Binding-site contacts:
Ligand atom C7 contacts residue ASN351 of chain 1.A at 3.5 Å.
Ligand atom C5 contacts residue ASN239 of chain 1.A at 3.7 Å.
Ligand atom C8 contacts residue LEU238 of chain 1.A at 4.0 Å (hydrophobic).
Ligand atom C7 contacts residue ASN239 of chain 1.A at 3.7 Å.
Ligand atom C8 contacts residue PHE350 of chain 1.A at 4.4 Å (hydrophobic).
Ligand atom O6 contacts residue CYS352 of chain 1.A at 4.0 Å.
Ligand atom C3 contacts residue LYS406 of chain 1.A at 4.0 Å.
Ligand atom C1 contacts residue SER407 of chain 1.A at 4.0 Å.
Ligand atom C5 contacts residue LYS406 of chain 1.A at 3.6 Å.
Ligand atom O4 contacts residue ARG281 of chain 1.A at 3.8 Å.
Ligand atom C4 contacts residue ASN239 of chain 1.A at 4.2 Å.
Ligand atom O3 contacts residue CYS405 of chain 1.A at 3.7 Å.
Ligand atom O7 contacts residue ASN351 of chain 1.A at 3.3 Å (h-bond).
Ligand atom C3 contacts residue CYS405 of chain 1.A at 4.5 Å (hydrophobic).
Ligand atom O7 contacts residue PRO189 of chain 1.A at 4.2 Å.
Ligand atom O7 contacts residue THR404 of chain 1.A at 4.3 Å.
Ligand atom C4 contacts residue LYS406 of chain 1.A at 4.1 Å.
Ligand atom O5 contacts residue ASN239 of chain 1.A at 2.4 Å (h-bond).
Ligand atom O5 contacts residue LYS406 of chain 1.A at 4.4 Å.
Ligand atom C3 contacts residue ASN239 of chain 1.A at 3.7 Å.
Ligand atom O3 contacts residue PRO183 of chain 1.A at 3.6 Å (h-bond).
Ligand atom C8 contacts residue LYS406 of chain 1.A at 4.1 Å.
Ligand atom C8 contacts residue ASN351 of chain 1.A at 3.1 Å.
Ligand atom C2 contacts residue SER407 of chain 1.A at 4.4 Å.
Ligand atom O6 contacts residue GLY353 of chain 1.A at 4.1 Å.
Ligand atom O7 contacts residue LYS406 of chain 1.A at 3.1 Å (salt-bridge).
Ligand atom C2 contacts residue ASN239 of chain 1.A at 2.4 Å.
Ligand atom C1 contacts residue LYS406 of chain 1.A at 4.3 Å.
Ligand atom C6 contacts residue GLY353 of chain 1.A at 4.3 Å.
Ligand atom C7 contacts residue LYS406 of chain 1.A at 4.0 Å.
Ligand atom O4 contacts residue LYS406 of chain 1.A at 4.0 Å.
Ligand atom C6 contacts residue LYS406 of chain 1.A at 4.5 Å.
Ligand atom C1 contacts residue ASN239 of chain 1.A at 1.5 Å.
Ligand atom O6 contacts residue ARG281 of chain 1.A at 4.3 Å.
Ligand atom N2 contacts residue ASN239 of chain 1.A at 2.8 Å (h-bond).
Ligand atom O6 contacts residue THR186 of chain 1.A at 3.9 Å.
Ligand atom O7 contacts residue ASN239 of chain 1.A at 4.1 Å.
Ligand atom O7 contacts residue CYS405 of chain 1.A at 4.1 Å.
Ligand atom C6 contacts residue THR186 of chain 1.A at 4.1 Å.
Ligand atom N2 contacts residue SER407 of chain 1.A at 3.9 Å.

A small-molecule ligand and the protein it binds are described below.
Small molecule (SMILES): CC(=O)N[C@H]1[C@H](O[C@H]2[C@H](O)[C@@H](NC(C)=O)CO[C@@H]2CO)O[C@H](CO)[C@@H](O[C@@H]2O[C@H](CO[C@H]3O[C@H](CO)[C@@H](O)[C@H](O[C@H]4O[C@H](CO)[C@@H](O)[C@H](O)[C@@H]4O)[C@@H]3O)[C@@H](O)[C@H](O[C@H]3O[C@H](CO)[C@@H](O)[C@H](O)[C@@H]3O[C@H]3O[C@H](CO)[C@@H](O)[C@H](O)[C@@H]3O)[C@@H]2O)[C@@H]1O

Sequence of chain 1.A:
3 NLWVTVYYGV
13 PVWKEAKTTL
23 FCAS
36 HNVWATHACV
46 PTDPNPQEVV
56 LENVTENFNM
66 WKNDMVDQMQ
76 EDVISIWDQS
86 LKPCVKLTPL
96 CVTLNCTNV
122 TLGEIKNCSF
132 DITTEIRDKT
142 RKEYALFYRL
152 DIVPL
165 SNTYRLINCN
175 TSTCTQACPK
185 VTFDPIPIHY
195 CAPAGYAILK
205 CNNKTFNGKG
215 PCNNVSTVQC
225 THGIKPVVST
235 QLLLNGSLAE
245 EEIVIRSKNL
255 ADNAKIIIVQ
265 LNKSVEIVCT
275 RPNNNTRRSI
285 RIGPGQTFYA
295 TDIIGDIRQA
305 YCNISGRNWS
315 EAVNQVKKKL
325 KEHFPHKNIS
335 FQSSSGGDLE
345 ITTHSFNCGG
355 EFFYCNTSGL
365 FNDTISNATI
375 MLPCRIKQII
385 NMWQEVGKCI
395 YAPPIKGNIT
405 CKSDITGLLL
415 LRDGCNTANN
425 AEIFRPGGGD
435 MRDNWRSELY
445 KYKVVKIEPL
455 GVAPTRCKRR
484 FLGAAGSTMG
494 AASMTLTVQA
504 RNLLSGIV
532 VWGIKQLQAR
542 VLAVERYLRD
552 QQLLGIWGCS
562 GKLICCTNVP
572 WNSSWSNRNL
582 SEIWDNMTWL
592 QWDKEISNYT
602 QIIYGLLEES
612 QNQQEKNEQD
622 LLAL